Binding-site contacts:
Ligand atom NH2 contacts residue TYR88 of chain 1.A at 3.4 Å (h-bond).
Ligand atom CE contacts residue ILE43 of chain 1.A at 3.9 Å (hydrophobic).
Ligand atom CB contacts residue TYR88 of chain 1.A at 3.5 Å (hydrophobic).
Ligand atom CB contacts residue ILE43 of chain 1.A at 3.8 Å (hydrophobic).
Ligand atom CG contacts residue ASP45 of chain 1.A at 3.3 Å.
Ligand atom CB contacts residue GLY42 of chain 1.A at 3.8 Å.
Ligand atom CA contacts residue ASP45 of chain 1.A at 3.8 Å.
Ligand atom NH1 contacts residue TYR88 of chain 1.A at 3.2 Å (h-bond).
Ligand atom CD2 contacts residue GLY42 of chain 1.A at 3.5 Å.
Ligand atom C contacts residue ILE43 of chain 1.A at 3.5 Å (hydrophobic).
Ligand atom CG contacts residue PRO44 of chain 1.A at 3.8 Å (hydrophobic).
Ligand atom O contacts residue ILE43 of chain 1.A at 3.3 Å.
Ligand atom CH3 contacts residue PRO31 of chain 1.A at 3.8 Å (hydrophobic).
Ligand atom NH2 contacts residue LEU87 of chain 1.A at 3.0 Å (h-bond).
Ligand atom N contacts residue ILE43 of chain 1.A at 3.8 Å.
Ligand atom CH contacts residue ASN89 of chain 1.A at 3.7 Å.
Ligand atom CG contacts residue ILE43 of chain 1.A at 3.9 Å (hydrophobic).
Ligand atom CB contacts residue ASP45 of chain 1.A at 3.9 Å.
Ligand atom CE contacts residue ASN89 of chain 1.A at 3.9 Å.
Ligand atom CG contacts residue ASN89 of chain 1.A at 3.7 Å.
Ligand atom CB contacts residue LEU41 of chain 1.A at 3.5 Å (hydrophobic).
Ligand atom CZ contacts residue LEU87 of chain 1.A at 3.9 Å (hydrophobic).
Ligand atom NH1 contacts residue ARG90 of chain 1.A at 3.6 Å.
Ligand atom CD2 contacts residue PRO44 of chain 1.A at 3.8 Å (hydrophobic).
Ligand atom NZ contacts residue VAL36 of chain 1.A at 3.7 Å.
Ligand atom CZ contacts residue TYR88 of chain 1.A at 3.2 Å (hydrophobic).
Ligand atom C contacts residue TYR88 of chain 1.A at 3.5 Å (hydrophobic).
Ligand atom O contacts residue TYR88 of chain 1.A at 3.3 Å (h-bond).
Ligand atom N contacts residue LEU41 of chain 1.A at 3.3 Å (h-bond).
Ligand atom N contacts residue ILE43 of chain 1.A at 3.9 Å.
Ligand atom OH contacts residue ASN89 of chain 1.A at 2.8 Å (h-bond).
Ligand atom CG contacts residue GLY42 of chain 1.A at 3.8 Å.
Ligand atom CH3 contacts residue VAL36 of chain 1.A at 3.8 Å (hydrophobic).
Ligand atom CH contacts residue VAL36 of chain 1.A at 3.7 Å (hydrophobic).
Ligand atom N contacts residue ASP45 of chain 1.A at 3.4 Å (salt-bridge).
Ligand atom CA contacts residue TYR88 of chain 1.A at 3.8 Å (hydrophobic).
Ligand atom O contacts residue ARG90 of chain 1.A at 3.7 Å.
Ligand atom NE contacts residue TYR88 of chain 1.A at 3.7 Å.
Ligand atom CD contacts residue ASN89 of chain 1.A at 3.8 Å.
Ligand atom CG2 contacts residue LEU41 of chain 1.A at 3.0 Å (hydrophobic).

A protein and the small-molecule ligand that binds it are described below.
Small molecule (SMILES): CC(=O)NCCCC[C@H](NC(=O)[C@H](CCCN=C(N)N)NC(=O)[C@H](CC1=NC=NC1)NC(=O)[C@@H](N)CCCN=C(N)N)C(=O)N[C@H](C=O)C(C)C

Sequence of chain 1.A:
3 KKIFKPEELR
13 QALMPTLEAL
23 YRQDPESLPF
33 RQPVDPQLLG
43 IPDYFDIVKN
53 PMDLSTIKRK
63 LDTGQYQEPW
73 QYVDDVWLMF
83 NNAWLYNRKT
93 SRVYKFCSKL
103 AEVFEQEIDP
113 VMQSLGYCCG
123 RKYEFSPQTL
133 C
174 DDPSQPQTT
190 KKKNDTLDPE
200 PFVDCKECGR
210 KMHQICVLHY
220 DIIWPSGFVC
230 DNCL